Sequence of chain 1.C:
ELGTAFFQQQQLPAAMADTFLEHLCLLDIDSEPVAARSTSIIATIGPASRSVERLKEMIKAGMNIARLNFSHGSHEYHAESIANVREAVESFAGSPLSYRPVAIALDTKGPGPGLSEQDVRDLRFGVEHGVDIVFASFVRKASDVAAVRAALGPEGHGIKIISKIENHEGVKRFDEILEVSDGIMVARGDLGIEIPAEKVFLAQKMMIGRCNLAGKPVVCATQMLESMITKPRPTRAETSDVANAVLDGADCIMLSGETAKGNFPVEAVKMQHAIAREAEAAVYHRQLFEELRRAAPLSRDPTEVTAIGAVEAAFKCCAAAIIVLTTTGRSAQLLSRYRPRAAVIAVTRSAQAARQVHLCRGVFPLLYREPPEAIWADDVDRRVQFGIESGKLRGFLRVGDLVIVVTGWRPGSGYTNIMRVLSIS

A protein and the small-molecule ligand that binds it are described below.
Small molecule (SMILES): O=C([O-])C(=O)[O-]

Binding-site contacts:
Ligand atom O2 contacts residue ALA209 of chain 1.C at 4.2 Å.
Ligand atom O1 contacts residue ALA209 of chain 1.C at 3.3 Å.
Ligand atom O3 contacts residue GLY211 of chain 1.C at 4.0 Å.
Ligand atom O4 contacts residue MG1 of chain 1.S at 2.3 Å.
Ligand atom O1 contacts residue GLU188 of chain 1.C at 4.4 Å.
Ligand atom O1 contacts residue GLY211 of chain 1.C at 2.8 Å (h-bond).
Ligand atom O4 contacts residue ASP212 of chain 1.C at 4.0 Å.
Ligand atom O3 contacts residue MG1 of chain 1.S at 2.5 Å.
Ligand atom O2 contacts residue LYS186 of chain 1.C at 3.8 Å.
Ligand atom C1 contacts residue GLY211 of chain 1.C at 3.9 Å.
Ligand atom C1 contacts residue ARG210 of chain 1.C at 4.5 Å.
Ligand atom O3 contacts residue ALA209 of chain 1.C at 3.8 Å.
Ligand atom O2 contacts residue THR244 of chain 1.C at 3.5 Å (h-bond).
Ligand atom C2 contacts residue MG1 of chain 1.S at 3.2 Å.
Ligand atom C1 contacts residue GLU188 of chain 1.C at 3.4 Å.
Ligand atom O4 contacts residue GLU188 of chain 1.C at 3.2 Å (salt-bridge).
Ligand atom O2 contacts residue MG1 of chain 1.S at 4.4 Å.
Ligand atom O1 contacts residue THR244 of chain 1.C at 2.7 Å (h-bond).
Ligand atom O2 contacts residue MET207 of chain 1.C at 4.3 Å.
Ligand atom C2 contacts residue ALA209 of chain 1.C at 3.8 Å (hydrophobic).
Ligand atom O2 contacts residue ARG87 of chain 1.C at 4.0 Å.
Ligand atom C1 contacts residue ASP212 of chain 1.C at 3.8 Å.
Ligand atom C1 contacts residue THR244 of chain 1.C at 3.8 Å.
Ligand atom C1 contacts residue MG1 of chain 1.S at 3.3 Å.
Ligand atom C2 contacts residue GLU188 of chain 1.C at 3.7 Å.
Ligand atom O2 contacts residue MET276 of chain 1.C at 4.2 Å.
Ligand atom O1 contacts residue ASP212 of chain 1.C at 3.8 Å.
Ligand atom O3 contacts residue GLU188 of chain 1.C at 2.6 Å (salt-bridge).
Ligand atom O1 contacts residue ARG210 of chain 1.C at 3.5 Å (salt-bridge).
Ligand atom O4 contacts residue LYS186 of chain 1.C at 2.7 Å (salt-bridge).
Ligand atom C2 contacts residue LYS186 of chain 1.C at 3.5 Å.
Ligand atom C2 contacts residue THR244 of chain 1.C at 4.1 Å.
Ligand atom C1 contacts residue ALA209 of chain 1.C at 3.5 Å (hydrophobic).
Ligand atom O3 contacts residue ASP212 of chain 1.C at 2.7 Å (salt-bridge).
Ligand atom O4 contacts residue ALA209 of chain 1.C at 4.3 Å.